Sequence of chain 1.C:
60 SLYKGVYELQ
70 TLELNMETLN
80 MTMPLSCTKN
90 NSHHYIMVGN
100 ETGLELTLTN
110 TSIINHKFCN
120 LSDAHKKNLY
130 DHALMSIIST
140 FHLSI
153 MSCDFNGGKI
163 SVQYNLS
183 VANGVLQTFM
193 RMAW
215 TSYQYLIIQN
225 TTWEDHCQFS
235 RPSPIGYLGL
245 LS

This small molecule binds to this protein.
Small molecule (SMILES): CC(=O)N[C@@H]1[C@@H](O)[C@H](O)[C@@H](CO)O[C@H]1O

Binding-site contacts:
Ligand atom C7 contacts residue GLN69 of chain 1.C at 4.2 Å.
Ligand atom C2 contacts residue ASN114 of chain 1.L at 2.5 Å.
Ligand atom N2 contacts residue TYR112 of chain 1.L at 4.2 Å.
Ligand atom C1 contacts residue GLY119 of chain 1.L at 4.4 Å.
Ligand atom O5 contacts residue THR116 of chain 1.L at 4.1 Å.
Ligand atom C8 contacts residue CYS33 of chain 1.L at 3.8 Å (hydrophobic).
Ligand atom C7 contacts residue THR121 of chain 1.L at 4.1 Å.
Ligand atom C3 contacts residue ASN114 of chain 1.L at 3.8 Å.
Ligand atom N2 contacts residue GLN69 of chain 1.C at 4.2 Å.
Ligand atom C8 contacts residue TYR112 of chain 1.L at 3.4 Å (hydrophobic).
Ligand atom C6 contacts residue ASN114 of chain 1.L at 4.3 Å.
Ligand atom C5 contacts residue ASN114 of chain 1.L at 3.7 Å.
Ligand atom O7 contacts residue TYR112 of chain 1.L at 3.0 Å (h-bond).
Ligand atom C8 contacts residue THR121 of chain 1.L at 3.7 Å.
Ligand atom O5 contacts residue ASN114 of chain 1.L at 2.4 Å (h-bond).
Ligand atom C1 contacts residue GLN69 of chain 1.C at 4.4 Å.
Ligand atom O6 contacts residue ASN114 of chain 1.L at 4.4 Å.
Ligand atom C8 contacts residue PHE34 of chain 1.L at 3.6 Å (hydrophobic).
Ligand atom O7 contacts residue GLN69 of chain 1.C at 4.1 Å.
Ligand atom C1 contacts residue THR121 of chain 1.L at 4.3 Å.
Ligand atom C7 contacts residue TYR112 of chain 1.L at 3.3 Å (hydrophobic).
Ligand atom N2 contacts residue THR121 of chain 1.L at 3.5 Å.
Ligand atom N2 contacts residue ASN114 of chain 1.L at 2.9 Å (h-bond).
Ligand atom C1 contacts residue ASN114 of chain 1.L at 1.4 Å.
Ligand atom C7 contacts residue ASN114 of chain 1.L at 4.0 Å.
Ligand atom C6 contacts residue THR116 of chain 1.L at 4.3 Å.
Ligand atom O7 contacts residue LYS32 of chain 1.L at 4.3 Å.
Ligand atom C4 contacts residue ASN114 of chain 1.L at 4.3 Å.
Ligand atom C2 contacts residue GLN69 of chain 1.C at 4.1 Å.

Sequence of chain 1.L:
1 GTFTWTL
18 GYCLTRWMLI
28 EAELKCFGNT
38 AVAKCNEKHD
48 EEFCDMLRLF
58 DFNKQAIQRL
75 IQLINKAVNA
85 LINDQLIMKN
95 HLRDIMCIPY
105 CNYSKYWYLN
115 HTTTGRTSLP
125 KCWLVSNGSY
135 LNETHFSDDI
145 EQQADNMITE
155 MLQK